A protein and the small-molecule ligand that binds it are described below.
Small molecule (SMILES): CC(=O)N[C@@H]1[C@@H](O)[C@H](O)[C@@H](CO)O[C@H]1O

Binding-site contacts:
Ligand atom C5 contacts residue ASN197 of chain 1.G at 3.6 Å.
Ligand atom O5 contacts residue ASN197 of chain 1.G at 2.4 Å (h-bond).
Ligand atom C6 contacts residue GLU198 of chain 1.G at 3.3 Å.
Ligand atom O6 contacts residue GLU198 of chain 1.G at 3.3 Å (salt-bridge).
Ligand atom C1 contacts residue ASN197 of chain 1.G at 1.4 Å.
Ligand atom C7 contacts residue ASN197 of chain 1.G at 4.0 Å.
Ligand atom C2 contacts residue ASN197 of chain 1.G at 2.5 Å.
Ligand atom N2 contacts residue ASN197 of chain 1.G at 3.0 Å (h-bond).
Ligand atom C4 contacts residue GLU198 of chain 1.G at 4.1 Å.
Ligand atom O5 contacts residue GLU198 of chain 1.G at 3.6 Å.
Ligand atom C4 contacts residue ASN197 of chain 1.G at 4.3 Å.
Ligand atom C3 contacts residue ASN197 of chain 1.G at 3.9 Å.
Ligand atom C5 contacts residue GLU198 of chain 1.G at 3.9 Å.

Sequence of chain 1.G:
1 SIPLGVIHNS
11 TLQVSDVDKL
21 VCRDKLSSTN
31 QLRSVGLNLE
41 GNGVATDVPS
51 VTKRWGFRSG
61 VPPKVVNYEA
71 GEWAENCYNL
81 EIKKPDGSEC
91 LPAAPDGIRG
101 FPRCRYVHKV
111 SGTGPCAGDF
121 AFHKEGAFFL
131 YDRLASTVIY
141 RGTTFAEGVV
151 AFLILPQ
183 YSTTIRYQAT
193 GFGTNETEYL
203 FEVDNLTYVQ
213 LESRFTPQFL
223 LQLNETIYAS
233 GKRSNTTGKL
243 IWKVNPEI